The protein below binds the small molecule below.
Small molecule (SMILES): [H]/N=C1\N=NC(N)=C1/N=N/c1cccc(C(=O)O)c1

Sequence of chain 1.A:
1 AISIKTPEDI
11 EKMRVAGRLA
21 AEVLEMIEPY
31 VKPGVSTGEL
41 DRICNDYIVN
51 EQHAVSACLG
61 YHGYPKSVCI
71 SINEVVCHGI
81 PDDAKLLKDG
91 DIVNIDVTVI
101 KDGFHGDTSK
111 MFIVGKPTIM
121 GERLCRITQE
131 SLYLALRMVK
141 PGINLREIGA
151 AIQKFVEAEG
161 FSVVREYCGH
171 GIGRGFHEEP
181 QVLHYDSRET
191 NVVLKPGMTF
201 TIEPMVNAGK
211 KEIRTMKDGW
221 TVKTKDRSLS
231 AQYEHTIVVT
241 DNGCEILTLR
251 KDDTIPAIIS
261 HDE

Binding-site contacts:
Ligand atom N2 contacts residue GLU203 of chain 1.A at 3.3 Å (salt-bridge).
Ligand atom N1 contacts residue ASP96 of chain 1.A at 3.2 Å (salt-bridge).
Ligand atom C1 contacts residue CO1 of chain 1.C at 3.1 Å.
Ligand atom N3 contacts residue ASP107 of chain 1.A at 3.2 Å (salt-bridge).
Ligand atom N2 contacts residue GLU234 of chain 1.A at 3.5 Å (salt-bridge).
Ligand atom C3 contacts residue HIS177 of chain 1.A at 3.6 Å.
Ligand atom C9 contacts residue TYR61 of chain 1.A at 3.7 Å (hydrophobic).
Ligand atom N1 contacts residue CO1 of chain 1.C at 3.4 Å.
Ligand atom C1 contacts residue ASP96 of chain 1.A at 3.4 Å.
Ligand atom N3 contacts residue CO1 of chain 1.C at 2.0 Å.
Ligand atom O1 contacts residue TRP220 of chain 1.A at 3.4 Å.
Ligand atom N4 contacts residue HIS177 of chain 1.A at 2.8 Å (h-bond).
Ligand atom N4 contacts residue HIS170 of chain 1.A at 3.5 Å (h-bond).
Ligand atom C5 contacts residue HIS78 of chain 1.A at 3.8 Å.
Ligand atom N2 contacts residue ASP107 of chain 1.A at 3.1 Å (salt-bridge).
Ligand atom C10 contacts residue TYR61 of chain 1.A at 3.8 Å (hydrophobic).
Ligand atom N1 contacts residue CYS58 of chain 1.A at 3.7 Å.
Ligand atom C2 contacts residue PHE176 of chain 1.A at 3.7 Å (hydrophobic).
Ligand atom C4 contacts residue HIS62 of chain 1.A at 3.8 Å.
Ligand atom N6 contacts residue HIS78 of chain 1.A at 3.9 Å.
Ligand atom O1 contacts residue HIS62 of chain 1.A at 3.4 Å.
Ligand atom N1 contacts residue THR98 of chain 1.A at 3.7 Å.
Ligand atom N2 contacts residue CO1 of chain 1.C at 2.9 Å.
Ligand atom C6 contacts residue TRP220 of chain 1.A at 3.4 Å (hydrophobic).
Ligand atom N5 contacts residue HIS78 of chain 1.A at 3.8 Å.
Ligand atom C8 contacts residue HIS78 of chain 1.A at 3.6 Å.
Ligand atom C3 contacts residue HIS170 of chain 1.A at 3.8 Å.
Ligand atom N4 contacts residue GLU203 of chain 1.A at 3.9 Å.
Ligand atom N3 contacts residue CO1 of chain 1.B at 3.0 Å.
Ligand atom N3 contacts residue GLU234 of chain 1.A at 3.6 Å (salt-bridge).
Ligand atom N3 contacts residue THR98 of chain 1.A at 3.8 Å.
Ligand atom C3 contacts residue CO1 of chain 1.B at 3.1 Å.
Ligand atom N3 contacts residue ASP96 of chain 1.A at 3.0 Å (salt-bridge).
Ligand atom C1 contacts residue PHE176 of chain 1.A at 3.7 Å (hydrophobic).
Ligand atom C8 contacts residue TYR61 of chain 1.A at 3.8 Å (hydrophobic).
Ligand atom C6 contacts residue TYR61 of chain 1.A at 3.6 Å (hydrophobic).
Ligand atom N4 contacts residue CO1 of chain 1.B at 3.5 Å.
Ligand atom C10 contacts residue TYR64 of chain 1.A at 3.7 Å (hydrophobic).
Ligand atom N2 contacts residue HIS170 of chain 1.A at 3.3 Å (h-bond).
Ligand atom N2 contacts residue CO1 of chain 1.B at 2.0 Å.